Sequence of chain 1.B:
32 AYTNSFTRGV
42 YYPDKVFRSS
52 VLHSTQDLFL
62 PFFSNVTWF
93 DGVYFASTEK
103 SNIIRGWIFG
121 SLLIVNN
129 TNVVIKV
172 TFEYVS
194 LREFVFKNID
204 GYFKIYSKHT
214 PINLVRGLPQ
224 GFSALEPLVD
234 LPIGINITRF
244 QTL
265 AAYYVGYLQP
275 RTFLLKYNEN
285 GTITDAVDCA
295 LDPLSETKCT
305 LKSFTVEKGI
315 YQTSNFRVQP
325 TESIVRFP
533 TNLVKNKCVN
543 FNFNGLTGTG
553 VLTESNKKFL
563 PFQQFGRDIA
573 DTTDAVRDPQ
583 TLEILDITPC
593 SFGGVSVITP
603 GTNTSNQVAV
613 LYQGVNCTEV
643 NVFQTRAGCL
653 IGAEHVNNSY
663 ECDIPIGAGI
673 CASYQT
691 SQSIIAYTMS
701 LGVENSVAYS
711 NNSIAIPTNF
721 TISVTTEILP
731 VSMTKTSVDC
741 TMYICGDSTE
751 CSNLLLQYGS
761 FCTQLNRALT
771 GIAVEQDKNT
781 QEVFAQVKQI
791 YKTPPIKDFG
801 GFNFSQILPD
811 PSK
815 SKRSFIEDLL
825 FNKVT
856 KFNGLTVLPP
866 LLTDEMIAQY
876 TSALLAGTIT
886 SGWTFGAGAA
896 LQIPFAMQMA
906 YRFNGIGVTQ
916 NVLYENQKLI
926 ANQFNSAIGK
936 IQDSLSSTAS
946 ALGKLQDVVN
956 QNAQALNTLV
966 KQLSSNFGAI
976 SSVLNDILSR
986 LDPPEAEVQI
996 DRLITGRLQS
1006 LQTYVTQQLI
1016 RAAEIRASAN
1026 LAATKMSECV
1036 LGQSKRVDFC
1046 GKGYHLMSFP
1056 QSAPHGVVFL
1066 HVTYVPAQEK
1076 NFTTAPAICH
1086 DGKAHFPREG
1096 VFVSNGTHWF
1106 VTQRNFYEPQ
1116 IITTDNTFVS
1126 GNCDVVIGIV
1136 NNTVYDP

A protein and the small-molecule ligand that binds it are described below.
Small molecule (SMILES): CC(=O)N[C@@H]1[C@@H](O)[C@H](O)[C@@H](CO)O[C@H]1O

Binding-site contacts:
Ligand atom C5 contacts residue THR583 of chain 1.B at 4.0 Å.
Ligand atom C8 contacts residue PRO581 of chain 1.B at 3.8 Å (hydrophobic).
Ligand atom C8 contacts residue GLN582 of chain 1.B at 4.5 Å.
Ligand atom C8 contacts residue LEU584 of chain 1.B at 4.2 Å (hydrophobic).
Ligand atom O3 contacts residue THR583 of chain 1.B at 4.4 Å.
Ligand atom N2 contacts residue GLN582 of chain 1.B at 3.9 Å.
Ligand atom C1 contacts residue THR583 of chain 1.B at 3.8 Å.
Ligand atom N2 contacts residue PRO581 of chain 1.B at 4.5 Å.
Ligand atom C4 contacts residue THR583 of chain 1.B at 4.2 Å.
Ligand atom N2 contacts residue THR583 of chain 1.B at 3.8 Å.
Ligand atom C3 contacts residue THR583 of chain 1.B at 3.6 Å.
Ligand atom C1 contacts residue GLN582 of chain 1.B at 4.4 Å.
Ligand atom C2 contacts residue THR583 of chain 1.B at 4.1 Å.
Ligand atom O4 contacts residue THR583 of chain 1.B at 3.8 Å.